The small molecule below binds the protein below.
Small molecule (SMILES): CC(=O)N[C@@H]1[C@@H](O)[C@H](O)[C@@H](CO)O[C@H]1O

Sequence of chain 2.A:
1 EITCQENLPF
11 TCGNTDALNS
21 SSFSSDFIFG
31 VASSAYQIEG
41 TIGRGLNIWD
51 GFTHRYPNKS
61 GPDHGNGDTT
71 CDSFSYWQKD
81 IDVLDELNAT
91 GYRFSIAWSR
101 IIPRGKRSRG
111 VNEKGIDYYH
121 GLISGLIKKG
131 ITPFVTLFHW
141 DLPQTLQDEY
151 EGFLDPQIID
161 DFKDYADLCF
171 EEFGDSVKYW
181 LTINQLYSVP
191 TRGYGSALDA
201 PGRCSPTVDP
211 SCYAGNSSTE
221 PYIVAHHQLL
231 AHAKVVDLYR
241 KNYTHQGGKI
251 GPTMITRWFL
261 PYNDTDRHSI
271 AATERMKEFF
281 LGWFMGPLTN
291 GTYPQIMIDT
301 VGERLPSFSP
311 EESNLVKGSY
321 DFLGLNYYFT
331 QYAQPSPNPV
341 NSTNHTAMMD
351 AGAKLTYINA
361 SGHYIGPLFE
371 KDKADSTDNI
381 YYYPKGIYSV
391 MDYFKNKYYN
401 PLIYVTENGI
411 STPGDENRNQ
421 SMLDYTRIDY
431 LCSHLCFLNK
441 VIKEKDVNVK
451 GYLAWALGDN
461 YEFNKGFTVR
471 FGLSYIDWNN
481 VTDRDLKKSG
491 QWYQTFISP

Sequence of chain 1.A:
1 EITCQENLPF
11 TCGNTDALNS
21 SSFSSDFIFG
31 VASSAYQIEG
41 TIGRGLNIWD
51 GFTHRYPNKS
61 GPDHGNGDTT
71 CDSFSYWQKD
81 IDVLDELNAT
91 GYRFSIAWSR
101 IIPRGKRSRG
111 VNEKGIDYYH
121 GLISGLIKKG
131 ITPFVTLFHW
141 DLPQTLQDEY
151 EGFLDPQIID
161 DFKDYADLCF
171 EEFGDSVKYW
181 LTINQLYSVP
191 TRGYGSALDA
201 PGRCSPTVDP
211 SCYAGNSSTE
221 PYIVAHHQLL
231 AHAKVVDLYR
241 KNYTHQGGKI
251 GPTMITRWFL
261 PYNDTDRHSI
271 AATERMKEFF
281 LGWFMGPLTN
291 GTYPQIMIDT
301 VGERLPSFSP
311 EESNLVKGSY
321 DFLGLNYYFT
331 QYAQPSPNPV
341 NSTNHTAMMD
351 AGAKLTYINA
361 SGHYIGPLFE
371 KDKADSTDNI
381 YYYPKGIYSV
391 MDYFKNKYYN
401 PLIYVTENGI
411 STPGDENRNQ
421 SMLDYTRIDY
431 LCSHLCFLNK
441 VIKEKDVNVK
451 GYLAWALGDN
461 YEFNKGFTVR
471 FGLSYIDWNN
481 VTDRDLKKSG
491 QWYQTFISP

Binding-site contacts:
Ligand atom C6 contacts residue SER211 of chain 2.A at 4.2 Å.
Ligand atom N2 contacts residue ASN58 of chain 2.A at 2.9 Å (h-bond).
Ligand atom C7 contacts residue ASN58 of chain 2.A at 3.8 Å.
Ligand atom C1 contacts residue SO41 of chain 2.S at 4.0 Å.
Ligand atom O6 contacts residue SER211 of chain 2.A at 3.9 Å.
Ligand atom O6 contacts residue ILE42 of chain 1.A at 4.5 Å.
Ligand atom C1 contacts residue ASN58 of chain 2.A at 1.5 Å.
Ligand atom O7 contacts residue ASN58 of chain 2.A at 4.2 Å.
Ligand atom O6 contacts residue TYR56 of chain 2.A at 3.6 Å.
Ligand atom O7 contacts residue SO41 of chain 2.S at 3.5 Å (h-bond).
Ligand atom C5 contacts residue SER211 of chain 2.A at 4.2 Å.
Ligand atom C4 contacts residue ASN58 of chain 2.A at 4.3 Å.
Ligand atom C3 contacts residue ASN58 of chain 2.A at 3.8 Å.
Ligand atom C5 contacts residue ASN58 of chain 2.A at 3.7 Å.
Ligand atom O5 contacts residue ASN58 of chain 2.A at 2.4 Å (h-bond).
Ligand atom N2 contacts residue SO41 of chain 2.S at 4.1 Å.
Ligand atom C2 contacts residue ASN58 of chain 2.A at 2.7 Å.
Ligand atom C7 contacts residue SO41 of chain 2.S at 3.8 Å.
Ligand atom C2 contacts residue SO41 of chain 2.S at 4.2 Å.
Ligand atom O4 contacts residue SER211 of chain 2.A at 4.0 Å.